Sequence of chain 4.C:
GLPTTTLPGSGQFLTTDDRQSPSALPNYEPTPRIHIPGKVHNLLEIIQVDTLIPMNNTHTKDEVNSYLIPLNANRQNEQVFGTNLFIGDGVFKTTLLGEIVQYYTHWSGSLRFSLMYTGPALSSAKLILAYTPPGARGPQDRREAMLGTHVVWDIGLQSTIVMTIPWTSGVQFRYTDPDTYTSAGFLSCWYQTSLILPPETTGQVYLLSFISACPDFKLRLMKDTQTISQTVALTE

Binding-site contacts:
Ligand atom N2 contacts residue ALA24 of chain 4.C at 3.3 Å.
Ligand atom CM2 contacts residue LEU116 of chain 4.A at 3.6 Å (hydrophobic).
Ligand atom C4C contacts residue VAL188 of chain 4.A at 3.9 Å (hydrophobic).
Ligand atom O1B contacts residue MET221 of chain 4.A at 3.7 Å.
Ligand atom C4 contacts residue TYR152 of chain 4.A at 3.9 Å (hydrophobic).
Ligand atom C4 contacts residue MET224 of chain 4.A at 4.0 Å (hydrophobic).
Ligand atom C3 contacts residue PHE186 of chain 4.A at 3.8 Å (hydrophobic).
Ligand atom O1 contacts residue ALA24 of chain 4.C at 3.6 Å.
Ligand atom C5 contacts residue PHE186 of chain 4.A at 3.7 Å (hydrophobic).
Ligand atom C4A contacts residue ILE215 of chain 4.A at 3.9 Å (hydrophobic).
Ligand atom C5C contacts residue ILE104 of chain 4.A at 4.0 Å (hydrophobic).
Ligand atom C2C contacts residue TYR152 of chain 4.A at 4.0 Å (hydrophobic).
Ligand atom C4A contacts residue ASN198 of chain 4.A at 4.0 Å.
Ligand atom C1B contacts residue MET221 of chain 4.A at 3.7 Å (hydrophobic).
Ligand atom C4A contacts residue ASN219 of chain 4.A at 3.9 Å.
Ligand atom O1 contacts residue TYR152 of chain 4.A at 4.0 Å.
Ligand atom C31 contacts residue ALA150 of chain 4.A at 3.8 Å (hydrophobic).
Ligand atom N2 contacts residue PRO174 of chain 4.A at 3.9 Å.
Ligand atom C7C contacts residue TYR128 of chain 4.A at 3.7 Å (hydrophobic).
Ligand atom N2 contacts residue PHE186 of chain 4.A at 3.9 Å.
Ligand atom C5A contacts residue CYS199 of chain 4.A at 3.9 Å (hydrophobic).
Ligand atom O1 contacts residue PHE186 of chain 4.A at 3.7 Å.
Ligand atom C5 contacts residue MET224 of chain 4.A at 4.0 Å (hydrophobic).
Ligand atom N3A contacts residue ASN219 of chain 4.A at 3.8 Å.
Ligand atom C31 contacts residue VAL176 of chain 4.A at 3.3 Å (hydrophobic).
Ligand atom C1C contacts residue MET224 of chain 4.A at 3.4 Å (hydrophobic).
Ligand atom C5B contacts residue LEU106 of chain 4.A at 4.0 Å (hydrophobic).
Ligand atom C31 contacts residue PRO174 of chain 4.A at 3.4 Å (hydrophobic).
Ligand atom C31 contacts residue SER175 of chain 4.A at 3.6 Å.
Ligand atom C4 contacts residue PHE186 of chain 4.A at 3.5 Å (hydrophobic).
Ligand atom C5 contacts residue TYR152 of chain 4.A at 3.8 Å (hydrophobic).
Ligand atom C3C contacts residue VAL188 of chain 4.A at 3.2 Å (hydrophobic).
Ligand atom C2C contacts residue VAL188 of chain 4.A at 3.4 Å (hydrophobic).
Ligand atom C2B contacts residue MET221 of chain 4.A at 3.6 Å (hydrophobic).
Ligand atom C6B contacts residue TYR197 of chain 4.A at 3.5 Å (hydrophobic).
Ligand atom C5C contacts residue TYR128 of chain 4.A at 3.6 Å (hydrophobic).
Ligand atom C3 contacts residue PRO174 of chain 4.A at 3.8 Å (hydrophobic).
Ligand atom O1 contacts residue VAL188 of chain 4.A at 3.8 Å.
Ligand atom C5B contacts residue TYR197 of chain 4.A at 3.7 Å (hydrophobic).
Ligand atom C6C contacts residue VAL191 of chain 4.A at 3.5 Å (hydrophobic).

The protein below binds the small molecule below.
Small molecule (SMILES): CC[C@H]1COC(c2ccc(OCCCCCCCc3cc(C)no3)cc2)=N1

Sequence of chain 4.A:
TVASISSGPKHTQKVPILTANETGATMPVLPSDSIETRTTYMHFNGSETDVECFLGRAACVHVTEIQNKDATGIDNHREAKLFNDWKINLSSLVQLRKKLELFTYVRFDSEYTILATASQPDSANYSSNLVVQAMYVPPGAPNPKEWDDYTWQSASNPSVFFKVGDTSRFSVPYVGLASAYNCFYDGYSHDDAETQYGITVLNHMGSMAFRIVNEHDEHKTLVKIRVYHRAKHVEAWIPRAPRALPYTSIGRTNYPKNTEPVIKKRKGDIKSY